Binding-site contacts:
Ligand atom O3B contacts residue GLY28 of chain 1.A at 3.3 Å.
Ligand atom PA contacts residue LYS52 of chain 1.A at 3.8 Å.
Ligand atom O3' contacts residue ALA105 of chain 1.A at 3.9 Å.
Ligand atom O1B contacts residue GLU29 of chain 1.A at 3.7 Å.
Ligand atom C6 contacts residue GLU99 of chain 1.A at 3.9 Å.
Ligand atom O3A contacts residue ASP163 of chain 1.A at 3.2 Å (salt-bridge).
Ligand atom C2 contacts residue TYR100 of chain 1.A at 3.9 Å (hydrophobic).
Ligand atom O1B contacts residue LYS52 of chain 1.A at 3.2 Å (salt-bridge).
Ligand atom N6 contacts residue THR98 of chain 1.A at 3.2 Å (h-bond).
Ligand atom O1A contacts residue LYS52 of chain 1.A at 3.7 Å.
Ligand atom O2A contacts residue VAL33 of chain 1.A at 3.9 Å.
Ligand atom O3B contacts residue GLU29 of chain 1.A at 3.2 Å (salt-bridge).
Ligand atom N6 contacts residue ILE82 of chain 1.A at 3.8 Å.
Ligand atom N6 contacts residue GLU99 of chain 1.A at 2.9 Å (salt-bridge).
Ligand atom S1G contacts residue ALA27 of chain 1.A at 3.8 Å.
Ligand atom O2A contacts residue LYS52 of chain 1.A at 3.3 Å.
Ligand atom O2G contacts residue ARG149 of chain 1.A at 3.0 Å (salt-bridge).
Ligand atom N1 contacts residue GLU99 of chain 1.A at 4.0 Å.
Ligand atom N6 contacts residue LEU152 of chain 1.A at 3.5 Å.
Ligand atom PB contacts residue ASP163 of chain 1.A at 3.7 Å.
Ligand atom C5 contacts residue ALA50 of chain 1.A at 3.6 Å (hydrophobic).
Ligand atom O2G contacts residue ASP163 of chain 1.A at 3.2 Å (salt-bridge).
Ligand atom N6 contacts residue ALA50 of chain 1.A at 3.4 Å.
Ligand atom O4' contacts residue VAL33 of chain 1.A at 3.5 Å.
Ligand atom C5 contacts residue LEU152 of chain 1.A at 3.5 Å (hydrophobic).
Ligand atom N7 contacts residue LEU152 of chain 1.A at 3.7 Å.
Ligand atom O3G contacts residue GLY28 of chain 1.A at 4.0 Å.
Ligand atom C5' contacts residue ALA27 of chain 1.A at 3.6 Å (hydrophobic).
Ligand atom N9 contacts residue VAL33 of chain 1.A at 4.0 Å.
Ligand atom O2B contacts residue ASP163 of chain 1.A at 3.0 Å (salt-bridge).
Ligand atom N3 contacts residue ILE25 of chain 1.A at 3.5 Å.
Ligand atom C2 contacts residue ILE25 of chain 1.A at 3.7 Å (hydrophobic).
Ligand atom C6 contacts residue LEU152 of chain 1.A at 3.5 Å (hydrophobic).
Ligand atom PG contacts residue GLU29 of chain 1.A at 3.9 Å.
Ligand atom N1 contacts residue ALA50 of chain 1.A at 3.7 Å.
Ligand atom C2 contacts residue MET101 of chain 1.A at 3.1 Å (hydrophobic).
Ligand atom O2' contacts residue ILE25 of chain 1.A at 3.9 Å.
Ligand atom O3G contacts residue GLU29 of chain 1.A at 3.4 Å (salt-bridge).
Ligand atom N1 contacts residue MET101 of chain 1.A at 3.0 Å (h-bond).
Ligand atom C6 contacts residue ALA50 of chain 1.A at 3.3 Å (hydrophobic).

Sequence of chain 1.A:
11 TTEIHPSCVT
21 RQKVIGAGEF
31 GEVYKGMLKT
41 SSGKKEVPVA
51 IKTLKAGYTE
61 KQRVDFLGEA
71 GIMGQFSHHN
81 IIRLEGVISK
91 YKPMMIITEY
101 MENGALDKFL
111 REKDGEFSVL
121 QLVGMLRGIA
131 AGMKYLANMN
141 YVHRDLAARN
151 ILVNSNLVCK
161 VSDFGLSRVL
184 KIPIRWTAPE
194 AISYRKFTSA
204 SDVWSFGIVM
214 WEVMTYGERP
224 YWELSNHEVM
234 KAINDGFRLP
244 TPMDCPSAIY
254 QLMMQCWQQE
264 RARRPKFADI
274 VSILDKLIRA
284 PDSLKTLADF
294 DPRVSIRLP

A small-molecule ligand and the protein it binds are described below.
Small molecule (SMILES): Nc1ncnc2c1ncn2[C@@H]1O[C@H](COP(=O)(O)OP(=O)(O)OP(O)(O)=S)[C@@H](O)[C@H]1O